Binding-site contacts:
Ligand atom C1 contacts residue ASN781 of chain 1.G at 1.4 Å.
Ligand atom N2 contacts residue ASN781 of chain 1.G at 2.9 Å (h-bond).
Ligand atom C2 contacts residue ASN781 of chain 1.G at 2.5 Å.
Ligand atom C3 contacts residue ASN781 of chain 1.G at 3.8 Å.
Ligand atom C8 contacts residue ASN781 of chain 1.G at 3.6 Å.
Ligand atom C5 contacts residue SER783 of chain 1.G at 3.8 Å.
Ligand atom C7 contacts residue ASN781 of chain 1.G at 3.5 Å.
Ligand atom O6 contacts residue GLN784 of chain 1.G at 3.7 Å.
Ligand atom O6 contacts residue SER783 of chain 1.G at 4.3 Å.
Ligand atom C1 contacts residue SER783 of chain 1.G at 3.4 Å.
Ligand atom O7 contacts residue ASN781 of chain 1.G at 4.1 Å.
Ligand atom O5 contacts residue ASN781 of chain 1.G at 2.4 Å (h-bond).
Ligand atom C4 contacts residue ASN781 of chain 1.G at 4.2 Å.
Ligand atom C2 contacts residue SER783 of chain 1.G at 4.5 Å.
Ligand atom C5 contacts residue ASN781 of chain 1.G at 3.7 Å.
Ligand atom O5 contacts residue SER783 of chain 1.G at 3.7 Å.

The small molecule below binds the protein below.
Small molecule (SMILES): CC(=O)N[C@H]1[C@H](O[C@H]2[C@H](O)[C@@H](NC(C)=O)CO[C@@H]2CO)O[C@H](CO)[C@@H](O)[C@@H]1O

Sequence of chain 1.G:
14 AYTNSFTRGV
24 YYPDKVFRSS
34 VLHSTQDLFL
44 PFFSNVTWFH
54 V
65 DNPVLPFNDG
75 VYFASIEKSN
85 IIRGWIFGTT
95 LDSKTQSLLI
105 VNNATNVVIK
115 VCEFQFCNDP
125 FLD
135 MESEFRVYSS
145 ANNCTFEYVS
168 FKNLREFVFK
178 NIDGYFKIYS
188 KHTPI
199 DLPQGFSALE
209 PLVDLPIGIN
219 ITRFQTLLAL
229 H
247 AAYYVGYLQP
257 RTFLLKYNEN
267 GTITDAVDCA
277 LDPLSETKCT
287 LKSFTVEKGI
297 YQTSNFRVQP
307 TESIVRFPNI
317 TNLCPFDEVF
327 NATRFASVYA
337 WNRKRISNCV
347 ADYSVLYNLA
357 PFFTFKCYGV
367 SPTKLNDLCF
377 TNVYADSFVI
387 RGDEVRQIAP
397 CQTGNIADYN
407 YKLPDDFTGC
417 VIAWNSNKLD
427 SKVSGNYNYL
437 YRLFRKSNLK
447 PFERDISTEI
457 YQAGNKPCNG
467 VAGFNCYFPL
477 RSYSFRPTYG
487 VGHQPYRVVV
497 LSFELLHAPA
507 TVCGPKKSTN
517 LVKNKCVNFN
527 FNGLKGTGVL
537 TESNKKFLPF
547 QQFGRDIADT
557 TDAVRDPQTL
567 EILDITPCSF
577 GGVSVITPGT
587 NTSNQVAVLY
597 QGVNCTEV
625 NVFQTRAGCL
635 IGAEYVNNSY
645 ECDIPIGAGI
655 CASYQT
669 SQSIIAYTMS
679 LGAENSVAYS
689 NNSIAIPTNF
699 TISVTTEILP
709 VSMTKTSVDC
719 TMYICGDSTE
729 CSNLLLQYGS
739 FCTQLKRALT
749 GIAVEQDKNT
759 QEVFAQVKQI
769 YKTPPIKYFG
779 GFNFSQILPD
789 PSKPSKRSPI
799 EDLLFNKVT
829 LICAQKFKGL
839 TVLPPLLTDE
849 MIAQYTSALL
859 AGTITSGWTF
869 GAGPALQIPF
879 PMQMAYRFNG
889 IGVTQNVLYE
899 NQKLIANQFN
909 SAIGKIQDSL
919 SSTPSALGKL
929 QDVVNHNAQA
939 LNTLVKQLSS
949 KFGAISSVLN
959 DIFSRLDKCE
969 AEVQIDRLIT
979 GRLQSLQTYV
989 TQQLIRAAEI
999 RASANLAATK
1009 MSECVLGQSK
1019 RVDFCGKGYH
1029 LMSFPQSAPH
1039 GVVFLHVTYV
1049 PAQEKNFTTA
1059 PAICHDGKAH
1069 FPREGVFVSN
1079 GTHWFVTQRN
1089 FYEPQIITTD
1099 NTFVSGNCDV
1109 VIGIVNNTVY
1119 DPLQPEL